Sequence of chain 1.A:
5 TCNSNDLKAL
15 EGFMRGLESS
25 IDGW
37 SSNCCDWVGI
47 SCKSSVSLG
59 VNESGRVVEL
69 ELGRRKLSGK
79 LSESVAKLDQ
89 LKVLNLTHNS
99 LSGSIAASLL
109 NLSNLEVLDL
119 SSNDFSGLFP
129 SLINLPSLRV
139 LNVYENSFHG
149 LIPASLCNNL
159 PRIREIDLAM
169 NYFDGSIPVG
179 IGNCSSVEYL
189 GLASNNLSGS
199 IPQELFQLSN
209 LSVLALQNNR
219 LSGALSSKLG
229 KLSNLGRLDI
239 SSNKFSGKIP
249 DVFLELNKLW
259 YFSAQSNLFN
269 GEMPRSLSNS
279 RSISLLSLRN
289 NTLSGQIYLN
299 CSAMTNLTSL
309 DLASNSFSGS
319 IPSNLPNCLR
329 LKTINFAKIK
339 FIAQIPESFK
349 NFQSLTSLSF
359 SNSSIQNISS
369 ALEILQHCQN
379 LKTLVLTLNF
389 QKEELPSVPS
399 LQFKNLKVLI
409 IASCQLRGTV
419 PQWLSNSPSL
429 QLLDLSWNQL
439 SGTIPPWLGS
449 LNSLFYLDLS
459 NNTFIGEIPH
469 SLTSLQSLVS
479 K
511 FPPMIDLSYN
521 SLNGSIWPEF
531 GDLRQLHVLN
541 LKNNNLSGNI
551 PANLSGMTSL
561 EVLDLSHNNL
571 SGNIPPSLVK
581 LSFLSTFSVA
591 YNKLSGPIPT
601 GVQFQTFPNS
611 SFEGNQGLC

Binding-site contacts:
Ligand atom C2 contacts residue SER264 of chain 1.A at 4.0 Å.
Ligand atom O6 contacts residue ASN265 of chain 1.A at 4.0 Å.
Ligand atom C8 contacts residue ASN288 of chain 1.A at 4.2 Å.
Ligand atom C2 contacts residue ASN288 of chain 1.A at 2.4 Å.
Ligand atom O7 contacts residue ASN288 of chain 1.A at 3.0 Å (h-bond).
Ligand atom C7 contacts residue ASN288 of chain 1.A at 3.0 Å.
Ligand atom C1 contacts residue SER264 of chain 1.A at 3.7 Å.
Ligand atom C6 contacts residue LEU266 of chain 1.A at 4.5 Å (hydrophobic).
Ligand atom O6 contacts residue ASN241 of chain 1.A at 3.6 Å (h-bond).
Ligand atom N2 contacts residue ASN288 of chain 1.A at 2.8 Å (h-bond).
Ligand atom C6 contacts residue ASN265 of chain 1.A at 4.2 Å.
Ligand atom O6 contacts residue SER264 of chain 1.A at 3.4 Å (h-bond).
Ligand atom C4 contacts residue ASN288 of chain 1.A at 4.2 Å.
Ligand atom O7 contacts residue SER264 of chain 1.A at 3.5 Å (h-bond).
Ligand atom O5 contacts residue ASN288 of chain 1.A at 2.4 Å (h-bond).
Ligand atom C5 contacts residue ASN288 of chain 1.A at 3.7 Å.
Ligand atom C7 contacts residue SER264 of chain 1.A at 4.4 Å.
Ligand atom O5 contacts residue SER264 of chain 1.A at 3.7 Å.
Ligand atom C3 contacts residue ASN288 of chain 1.A at 3.8 Å.
Ligand atom C1 contacts residue ASN288 of chain 1.A at 1.4 Å.

The protein below binds the small molecule below.
Small molecule (SMILES): CC(=O)N[C@@H]1[C@@H](O)[C@H](O)[C@@H](CO)O[C@H]1O